The small molecule below binds the protein below.
Small molecule (SMILES): CC(C)CCC[C@@H](C)[C@H]1CC[C@H]2[C@@H]3CC=C4C[C@@H](O)CC[C@]4(C)[C@H]3CC[C@]12C

Binding-site contacts:
Ligand atom C21 contacts residue CLR1 of chain 1.N at 3.9 Å.
Ligand atom C27 contacts residue LEU255 of chain 1.B at 4.3 Å (hydrophobic).
Ligand atom C1 contacts residue ARG244 of chain 1.B at 4.2 Å.
Ligand atom C11 contacts residue CLR1 of chain 1.N at 4.1 Å.
Ligand atom C16 contacts residue GLY252 of chain 1.B at 4.4 Å.
Ligand atom C23 contacts residue LEU255 of chain 1.B at 3.9 Å (hydrophobic).
Ligand atom C2 contacts residue ARG244 of chain 1.B at 3.8 Å.
Ligand atom C12 contacts residue CLR1 of chain 1.N at 3.8 Å.
Ligand atom C3 contacts residue ARG244 of chain 1.B at 4.4 Å.
Ligand atom C24 contacts residue LEU255 of chain 1.B at 4.2 Å (hydrophobic).
Ligand atom C12 contacts residue VAL247 of chain 1.B at 4.4 Å (hydrophobic).
Ligand atom C25 contacts residue LEU255 of chain 1.B at 4.0 Å (hydrophobic).
Ligand atom C21 contacts residue TRP251 of chain 1.B at 3.9 Å (hydrophobic).
Ligand atom C20 contacts residue CLR1 of chain 1.N at 4.4 Å.

Sequence of chain 1.B:
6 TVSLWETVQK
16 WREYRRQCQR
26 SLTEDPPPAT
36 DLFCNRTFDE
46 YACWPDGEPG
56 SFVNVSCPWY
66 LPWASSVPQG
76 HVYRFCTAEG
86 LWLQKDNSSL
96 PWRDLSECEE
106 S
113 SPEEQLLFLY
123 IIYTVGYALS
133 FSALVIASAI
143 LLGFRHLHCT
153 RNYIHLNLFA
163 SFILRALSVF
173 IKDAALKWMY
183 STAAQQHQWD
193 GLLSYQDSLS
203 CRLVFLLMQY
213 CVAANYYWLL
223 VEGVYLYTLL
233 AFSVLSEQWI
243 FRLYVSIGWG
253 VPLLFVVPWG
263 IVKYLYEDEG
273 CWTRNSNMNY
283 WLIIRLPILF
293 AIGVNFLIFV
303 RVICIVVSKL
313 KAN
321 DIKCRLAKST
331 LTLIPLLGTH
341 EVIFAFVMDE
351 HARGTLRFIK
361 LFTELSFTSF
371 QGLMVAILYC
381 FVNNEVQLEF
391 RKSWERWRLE